Binding-site contacts:
Ligand atom O15 contacts residue ALA315 of chain 1.A at 3.3 Å.
Ligand atom C13 contacts residue ALA315 of chain 1.A at 2.6 Å (hydrophobic).
Ligand atom C2 contacts residue ALA315 of chain 1.A at 3.2 Å (hydrophobic).
Ligand atom C14 contacts residue ALA315 of chain 1.A at 3.7 Å (hydrophobic).
Ligand atom C5 contacts residue TYR218 of chain 1.A at 3.4 Å (hydrophobic).
Ligand atom C13 contacts residue GLY60 of chain 1.A at 4.1 Å.
Ligand atom C13 contacts residue SER61 of chain 1.A at 2.4 Å.
Ligand atom O16 contacts residue GLY314 of chain 1.A at 4.3 Å.
Ligand atom O16 contacts residue THR313 of chain 1.A at 3.9 Å.
Ligand atom C14 contacts residue SER61 of chain 1.A at 3.5 Å.
Ligand atom C3 contacts residue ALA315 of chain 1.A at 3.9 Å (hydrophobic).
Ligand atom C4 contacts residue ASN149 of chain 1.A at 3.4 Å.
Ligand atom C3 contacts residue ASN149 of chain 1.A at 4.0 Å.
Ligand atom C12 contacts residue ALA315 of chain 1.A at 3.7 Å (hydrophobic).
Ligand atom O16 contacts residue SER61 of chain 1.A at 3.5 Å (h-bond).
Ligand atom O11 contacts residue TYR147 of chain 1.A at 4.2 Å.
Ligand atom N8 contacts residue SER61 of chain 1.A at 3.6 Å (h-bond).
Ligand atom O15 contacts residue GLY314 of chain 1.A at 4.1 Å.
Ligand atom O11 contacts residue SER61 of chain 1.A at 3.6 Å (h-bond).
Ligand atom C9 contacts residue ASN149 of chain 1.A at 3.7 Å.
Ligand atom O16 contacts residue TYR147 of chain 1.A at 3.7 Å.
Ligand atom O16 contacts residue ALA315 of chain 1.A at 4.4 Å.
Ligand atom O11 contacts residue LYS64 of chain 1.A at 4.5 Å.
Ligand atom C12 contacts residue TYR147 of chain 1.A at 4.4 Å (hydrophobic).
Ligand atom C6 contacts residue TYR218 of chain 1.A at 4.3 Å (hydrophobic).
Ligand atom C5 contacts residue ASN149 of chain 1.A at 4.3 Å.
Ligand atom C13 contacts residue GLY314 of chain 1.A at 3.5 Å.
Ligand atom C9 contacts residue SER61 of chain 1.A at 3.6 Å.
Ligand atom O10 contacts residue ALA315 of chain 1.A at 3.5 Å.
Ligand atom O11 contacts residue ASN149 of chain 1.A at 2.8 Å (h-bond).
Ligand atom C12 contacts residue SER61 of chain 1.A at 2.6 Å.
Ligand atom C2 contacts residue THR316 of chain 1.A at 4.1 Å.
Ligand atom O10 contacts residue ASN340 of chain 1.A at 4.4 Å.
Ligand atom O16 contacts residue LYS312 of chain 1.A at 4.3 Å.
Ligand atom N8 contacts residue ALA315 of chain 1.A at 3.6 Å (h-bond).
Ligand atom C4 contacts residue TYR218 of chain 1.A at 4.3 Å (hydrophobic).
Ligand atom C9 contacts residue ALA315 of chain 1.A at 4.3 Å (hydrophobic).
Ligand atom O11 contacts residue LEU116 of chain 1.A at 4.1 Å.
Ligand atom C7 contacts residue ALA315 of chain 1.A at 3.3 Å (hydrophobic).
Ligand atom C14 contacts residue GLY314 of chain 1.A at 4.3 Å.

A small-molecule ligand and the protein it binds are described below.
Small molecule (SMILES): C[C@@H](C(=O)O)N1C(=O)[C@@H]2[C@@H]3CC[C@@H](C3)[C@@H]2C1=O

Sequence of chain 1.A:
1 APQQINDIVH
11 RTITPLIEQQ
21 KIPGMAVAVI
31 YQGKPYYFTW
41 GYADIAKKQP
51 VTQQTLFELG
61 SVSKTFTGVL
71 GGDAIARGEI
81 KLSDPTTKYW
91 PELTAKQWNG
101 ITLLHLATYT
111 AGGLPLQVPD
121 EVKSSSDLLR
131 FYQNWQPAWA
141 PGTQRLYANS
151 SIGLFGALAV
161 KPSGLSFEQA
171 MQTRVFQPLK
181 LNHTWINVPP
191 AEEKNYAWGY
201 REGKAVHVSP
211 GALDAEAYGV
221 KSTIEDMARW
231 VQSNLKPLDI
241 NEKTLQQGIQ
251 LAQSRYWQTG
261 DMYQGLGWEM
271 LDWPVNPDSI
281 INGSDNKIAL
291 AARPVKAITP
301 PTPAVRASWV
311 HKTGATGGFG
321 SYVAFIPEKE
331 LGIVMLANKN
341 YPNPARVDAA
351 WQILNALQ